Sequence of chain 1.A:
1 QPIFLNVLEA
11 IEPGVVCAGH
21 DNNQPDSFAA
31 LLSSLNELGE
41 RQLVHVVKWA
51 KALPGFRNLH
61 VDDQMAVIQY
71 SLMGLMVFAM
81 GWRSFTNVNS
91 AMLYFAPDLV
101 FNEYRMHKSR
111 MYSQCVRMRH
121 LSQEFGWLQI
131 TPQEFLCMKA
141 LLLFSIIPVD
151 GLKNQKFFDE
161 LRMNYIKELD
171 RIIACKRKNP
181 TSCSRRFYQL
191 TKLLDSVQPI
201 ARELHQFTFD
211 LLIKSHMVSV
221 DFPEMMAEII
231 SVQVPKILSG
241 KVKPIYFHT

Binding-site contacts:
Ligand atom F7A contacts residue LEU204 of chain 1.A at 3.6 Å.
Ligand atom C8 contacts residue GLN42 of chain 1.A at 3.5 Å.
Ligand atom C1 contacts residue LEU35 of chain 1.A at 3.7 Å (hydrophobic).
Ligand atom F7B contacts residue MET76 of chain 1.A at 3.5 Å.
Ligand atom C15 contacts residue MET226 of chain 1.A at 3.7 Å (hydrophobic).
Ligand atom N8 contacts residue MET80 of chain 1.A at 3.4 Å.
Ligand atom N8 contacts residue MET76 of chain 1.A at 3.7 Å.
Ligand atom O14 contacts residue GLY39 of chain 1.A at 3.4 Å.
Ligand atom F7A contacts residue PHE95 of chain 1.A at 3.6 Å.
Ligand atom N8 contacts residue PHE95 of chain 1.A at 3.8 Å.
Ligand atom O11 contacts residue LEU35 of chain 1.A at 3.1 Å (h-bond).
Ligand atom N8 contacts residue GLN42 of chain 1.A at 3.2 Å (h-bond).
Ligand atom C12 contacts residue LEU32 of chain 1.A at 3.8 Å (hydrophobic).
Ligand atom F7C contacts residue MET80 of chain 1.A at 3.6 Å.
Ligand atom C17 contacts residue LEU72 of chain 1.A at 3.8 Å (hydrophobic).
Ligand atom O15 contacts residue ASN36 of chain 1.A at 3.8 Å.
Ligand atom F7C contacts residue MET76 of chain 1.A at 3.6 Å.
Ligand atom C19 contacts residue ILE230 of chain 1.A at 3.2 Å (hydrophobic).
Ligand atom C13 contacts residue ASN36 of chain 1.A at 3.6 Å.
Ligand atom O10 contacts residue MET73 of chain 1.A at 3.5 Å (h-bond).
Ligand atom N9 contacts residue LEU35 of chain 1.A at 3.4 Å (h-bond).
Ligand atom C5 contacts residue LEU38 of chain 1.A at 3.6 Å (hydrophobic).
Ligand atom C20 contacts residue ILE230 of chain 1.A at 3.0 Å (hydrophobic).
Ligand atom C17 contacts residue MET73 of chain 1.A at 3.4 Å (hydrophobic).
Ligand atom C4 contacts residue PHE95 of chain 1.A at 3.8 Å (hydrophobic).
Ligand atom F18 contacts residue HIS205 of chain 1.A at 3.8 Å.
Ligand atom C12 contacts residue ASN36 of chain 1.A at 3.4 Å.
Ligand atom C6 contacts residue LEU35 of chain 1.A at 3.2 Å (hydrophobic).
Ligand atom C16 contacts residue MET73 of chain 1.A at 3.5 Å (hydrophobic).
Ligand atom C8 contacts residue PHE95 of chain 1.A at 3.6 Å (hydrophobic).
Ligand atom F7C contacts residue PHE95 of chain 1.A at 3.6 Å.
Ligand atom F7A contacts residue MET118 of chain 1.A at 3.6 Å.
Ligand atom C13 contacts residue THR208 of chain 1.A at 3.8 Å.
Ligand atom F7B contacts residue VAL77 of chain 1.A at 3.2 Å.
Ligand atom O15 contacts residue MET226 of chain 1.A at 3.6 Å.
Ligand atom C11 contacts residue ASN36 of chain 1.A at 3.3 Å.
Ligand atom O11 contacts residue ASN36 of chain 1.A at 2.5 Å (h-bond).
Ligand atom N8 contacts residue ARG83 of chain 1.A at 3.0 Å (salt-bridge).
Ligand atom C6 contacts residue GLY39 of chain 1.A at 3.7 Å.
Ligand atom C20 contacts residue MET226 of chain 1.A at 3.6 Å (hydrophobic).

This protein binds this small molecule.
Small molecule (SMILES): C[C@](O)(CS(=O)(=O)c1ccc(F)cc1)C(=O)Nc1ccc(C#N)c(C(F)(F)F)c1